A small-molecule ligand and the protein it binds are described below.
Small molecule (SMILES): OC[C@H]1O[C@@H](O)[C@H](O)[C@@H](O)[C@@H]1O

Binding-site contacts:
Ligand atom O3 contacts residue GLN150 of chain 1.A at 3.2 Å (h-bond).
Ligand atom C6 contacts residue GLU114 of chain 1.A at 3.3 Å.
Ligand atom O4 contacts residue GLU114 of chain 1.A at 2.8 Å (salt-bridge).
Ligand atom C3 contacts residue ASN89 of chain 1.A at 3.9 Å.
Ligand atom C4 contacts residue ASN307 of chain 1.A at 3.8 Å.
Ligand atom O1 contacts residue CYS39 of chain 1.A at 3.9 Å.
Ligand atom C2 contacts residue HIS66 of chain 1.A at 4.3 Å.
Ligand atom C3 contacts residue GLN150 of chain 1.A at 4.0 Å.
Ligand atom O1 contacts residue ZN1 of chain 1.H at 3.7 Å.
Ligand atom O1 contacts residue NAP1 of chain 1.G at 4.0 Å.
Ligand atom C4 contacts residue ASN89 of chain 1.A at 4.2 Å.
Ligand atom C5 contacts residue GLU114 of chain 1.A at 4.1 Å.
Ligand atom O3 contacts residue ASP154 of chain 1.A at 3.0 Å (salt-bridge).
Ligand atom O4 contacts residue VAL306 of chain 1.A at 4.3 Å.
Ligand atom O2 contacts residue ZN1 of chain 1.H at 4.2 Å.
Ligand atom C2 contacts residue ASN89 of chain 1.A at 4.0 Å.
Ligand atom O2 contacts residue NAP1 of chain 1.G at 4.1 Å.
Ligand atom O6 contacts residue PHE279 of chain 1.A at 3.2 Å.
Ligand atom C3 contacts residue ASP154 of chain 1.A at 3.3 Å.
Ligand atom O4 contacts residue ARG90 of chain 1.A at 3.7 Å.
Ligand atom C1 contacts residue ASP154 of chain 1.A at 4.2 Å.
Ligand atom C1 contacts residue NAP1 of chain 1.G at 3.7 Å.
Ligand atom O6 contacts residue VAL306 of chain 1.A at 4.4 Å.
Ligand atom O3 contacts residue ASN89 of chain 1.A at 3.1 Å (h-bond).
Ligand atom C6 contacts residue HIS297 of chain 1.C at 4.3 Å.
Ligand atom O3 contacts residue ASN307 of chain 1.A at 3.1 Å (h-bond).
Ligand atom C2 contacts residue GLN150 of chain 1.A at 3.7 Å.
Ligand atom O6 contacts residue HIS297 of chain 1.C at 3.3 Å (h-bond).
Ligand atom O1 contacts residue ALA41 of chain 1.A at 3.7 Å.
Ligand atom C5 contacts residue NAP1 of chain 1.G at 4.3 Å.
Ligand atom C2 contacts residue NAP1 of chain 1.G at 4.3 Å.
Ligand atom C3 contacts residue ASN307 of chain 1.A at 3.9 Å.
Ligand atom O2 contacts residue ASP154 of chain 1.A at 2.6 Å (salt-bridge).
Ligand atom O2 contacts residue HIS66 of chain 1.A at 4.2 Å.
Ligand atom O1 contacts residue HIS66 of chain 1.A at 3.5 Å (h-bond).
Ligand atom C2 contacts residue ASP154 of chain 1.A at 3.5 Å.
Ligand atom C3 contacts residue NAP1 of chain 1.G at 4.3 Å.
Ligand atom C4 contacts residue GLU114 of chain 1.A at 3.4 Å.
Ligand atom O4 contacts residue ASN307 of chain 1.A at 2.9 Å (h-bond).
Ligand atom O2 contacts residue GLN150 of chain 1.A at 3.0 Å (h-bond).

Sequence of chain 1.A:
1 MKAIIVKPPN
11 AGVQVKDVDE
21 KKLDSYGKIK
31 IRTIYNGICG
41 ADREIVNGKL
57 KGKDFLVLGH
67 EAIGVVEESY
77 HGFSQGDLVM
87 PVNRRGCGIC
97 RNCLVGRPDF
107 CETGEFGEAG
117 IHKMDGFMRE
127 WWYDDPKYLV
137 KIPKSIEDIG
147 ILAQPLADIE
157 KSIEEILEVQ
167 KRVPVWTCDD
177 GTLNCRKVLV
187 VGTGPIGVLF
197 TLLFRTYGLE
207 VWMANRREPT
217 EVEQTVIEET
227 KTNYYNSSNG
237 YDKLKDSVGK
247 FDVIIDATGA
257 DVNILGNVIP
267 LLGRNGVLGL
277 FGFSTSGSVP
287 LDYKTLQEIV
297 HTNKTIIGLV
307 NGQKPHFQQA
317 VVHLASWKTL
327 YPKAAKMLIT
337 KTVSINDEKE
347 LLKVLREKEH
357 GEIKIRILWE

Sequence of chain 1.C:
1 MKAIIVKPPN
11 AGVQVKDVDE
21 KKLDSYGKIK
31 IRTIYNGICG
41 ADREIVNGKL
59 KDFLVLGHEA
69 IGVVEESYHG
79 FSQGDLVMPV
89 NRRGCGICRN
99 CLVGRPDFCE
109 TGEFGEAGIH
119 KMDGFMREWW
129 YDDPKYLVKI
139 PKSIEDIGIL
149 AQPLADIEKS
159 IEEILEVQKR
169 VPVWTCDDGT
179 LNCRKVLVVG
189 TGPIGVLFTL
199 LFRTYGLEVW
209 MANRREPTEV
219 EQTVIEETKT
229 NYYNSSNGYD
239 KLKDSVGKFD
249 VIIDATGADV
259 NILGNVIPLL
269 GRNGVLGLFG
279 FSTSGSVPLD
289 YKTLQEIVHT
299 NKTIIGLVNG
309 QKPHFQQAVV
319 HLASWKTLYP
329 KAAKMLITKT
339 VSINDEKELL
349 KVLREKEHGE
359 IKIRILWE